A protein and the small-molecule ligand that binds it are described below.
Small molecule (SMILES): CC(=O)N[C@@H]1[C@@H](O)[C@H](O)[C@@H](CO)O[C@H]1O

Binding-site contacts:
Ligand atom C6 contacts residue ASN58 of chain 1.A at 4.4 Å.
Ligand atom C1 contacts residue ASN58 of chain 1.A at 1.5 Å.
Ligand atom C8 contacts residue GLU57 of chain 1.A at 3.6 Å.
Ligand atom C2 contacts residue ASN58 of chain 1.A at 2.7 Å.
Ligand atom O7 contacts residue SER17 of chain 1.M at 4.5 Å.
Ligand atom O5 contacts residue ASN58 of chain 1.A at 2.1 Å (h-bond).
Ligand atom C7 contacts residue ASN58 of chain 1.A at 4.1 Å.
Ligand atom C4 contacts residue ASN58 of chain 1.A at 4.1 Å.
Ligand atom C5 contacts residue ASN58 of chain 1.A at 3.5 Å.
Ligand atom C3 contacts residue ASN58 of chain 1.A at 3.9 Å.
Ligand atom N2 contacts residue ASN58 of chain 1.A at 3.3 Å (h-bond).

Sequence of chain 1.A:
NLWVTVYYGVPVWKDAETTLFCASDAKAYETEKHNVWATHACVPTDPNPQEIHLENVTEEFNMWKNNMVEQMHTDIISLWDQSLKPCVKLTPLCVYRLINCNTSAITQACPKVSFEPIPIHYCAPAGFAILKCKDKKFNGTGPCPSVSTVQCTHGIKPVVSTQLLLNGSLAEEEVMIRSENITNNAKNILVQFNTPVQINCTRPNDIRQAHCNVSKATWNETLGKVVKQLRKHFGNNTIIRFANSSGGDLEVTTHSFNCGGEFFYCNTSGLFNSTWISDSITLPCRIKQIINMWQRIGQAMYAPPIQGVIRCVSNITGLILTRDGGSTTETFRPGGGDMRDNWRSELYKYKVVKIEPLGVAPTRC

Sequence of chain 1.M:
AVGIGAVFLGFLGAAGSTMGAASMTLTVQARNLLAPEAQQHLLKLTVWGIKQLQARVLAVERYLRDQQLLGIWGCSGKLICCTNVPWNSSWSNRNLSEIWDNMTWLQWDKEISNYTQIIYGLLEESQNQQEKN